Binding-site contacts:
Ligand atom N7 contacts residue PHE96 of chain 1.C at 2.7 Å (h-bond).
Ligand atom N5 contacts residue ALA8 of chain 1.C at 3.2 Å (h-bond).
Ligand atom C9 contacts residue PHE96 of chain 1.C at 3.6 Å (hydrophobic).
Ligand atom N2 contacts residue ALA8 of chain 1.C at 3.5 Å.
Ligand atom C3 contacts residue VAL7 of chain 1.C at 3.8 Å (hydrophobic).
Ligand atom O13 contacts residue ASN20 of chain 1.C at 4.0 Å.
Ligand atom O19 contacts residue LEU55 of chain 1.C at 4.0 Å.
Ligand atom C10 contacts residue PHE96 of chain 1.C at 4.1 Å (hydrophobic).
Ligand atom O19 contacts residue LEU29 of chain 1.C at 3.9 Å.
Ligand atom N5 contacts residue MET6 of chain 1.C at 3.3 Å (h-bond).
Ligand atom N4 contacts residue THR115 of chain 1.C at 3.9 Å.
Ligand atom C6 contacts residue ALA8 of chain 1.C at 4.0 Å (hydrophobic).
Ligand atom C10 contacts residue ILE51 of chain 1.C at 3.7 Å (hydrophobic).
Ligand atom N2 contacts residue GLU28 of chain 1.C at 3.3 Å (salt-bridge).
Ligand atom N4 contacts residue VAL32 of chain 1.C at 3.2 Å.
Ligand atom C14 contacts residue LEU21 of chain 1.C at 3.5 Å (hydrophobic).
Ligand atom O16 contacts residue ILE51 of chain 1.C at 3.9 Å.
Ligand atom C21 contacts residue ILE51 of chain 1.C at 3.8 Å (hydrophobic).
Ligand atom C6 contacts residue VAL7 of chain 1.C at 4.0 Å (hydrophobic).
Ligand atom N4 contacts residue ALA8 of chain 1.C at 3.2 Å (h-bond).
Ligand atom N4 contacts residue GLU28 of chain 1.C at 2.5 Å (salt-bridge).
Ligand atom C18 contacts residue ILE51 of chain 1.C at 3.6 Å (hydrophobic).
Ligand atom C3 contacts residue GLU28 of chain 1.C at 3.5 Å.
Ligand atom C21 contacts residue PHE96 of chain 1.C at 3.8 Å (hydrophobic).
Ligand atom C14 contacts residue ASN20 of chain 1.C at 4.0 Å.
Ligand atom N7 contacts residue MET6 of chain 1.C at 2.5 Å (h-bond).
Ligand atom C3 contacts residue VAL32 of chain 1.C at 3.5 Å (hydrophobic).
Ligand atom C11 contacts residue ILE51 of chain 1.C at 3.4 Å (hydrophobic).
Ligand atom C6 contacts residue MET6 of chain 1.C at 3.4 Å (hydrophobic).
Ligand atom C20 contacts residue LEU29 of chain 1.C at 3.4 Å (hydrophobic).
Ligand atom C15 contacts residue ILE51 of chain 1.C at 3.3 Å (hydrophobic).
Ligand atom C6 contacts residue PHE96 of chain 1.C at 3.9 Å (hydrophobic).
Ligand atom C18 contacts residue LEU29 of chain 1.C at 4.1 Å (hydrophobic).
Ligand atom O13 contacts residue ILE51 of chain 1.C at 4.0 Å.
Ligand atom N4 contacts residue VAL7 of chain 1.C at 3.5 Å.
Ligand atom C3 contacts residue ALA8 of chain 1.C at 3.2 Å (hydrophobic).
Ligand atom N7 contacts residue VAL7 of chain 1.C at 4.0 Å.
Ligand atom N5 contacts residue VAL7 of chain 1.C at 3.4 Å.
Ligand atom N2 contacts residue VAL32 of chain 1.C at 3.6 Å.
Ligand atom C12 contacts residue ILE51 of chain 1.C at 3.4 Å (hydrophobic).

A protein and the small-molecule ligand that binds it are described below.
Small molecule (SMILES): COc1cc(Cc2cnc(N)nc2N)cc(OC)c1OC

Sequence of chain 1.C:
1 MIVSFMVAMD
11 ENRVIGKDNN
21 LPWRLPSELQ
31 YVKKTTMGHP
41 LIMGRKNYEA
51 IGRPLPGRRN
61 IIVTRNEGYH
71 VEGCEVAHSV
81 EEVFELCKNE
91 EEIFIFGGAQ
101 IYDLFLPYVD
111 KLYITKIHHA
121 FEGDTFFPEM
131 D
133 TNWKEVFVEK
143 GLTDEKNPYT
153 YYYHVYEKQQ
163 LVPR